Binding-site contacts:
Ligand atom C5 contacts residue MET224 of chain 12.A at 4.0 Å (hydrophobic).
Ligand atom C6B contacts residue TYR197 of chain 12.A at 3.5 Å (hydrophobic).
Ligand atom C5C contacts residue ILE104 of chain 12.A at 4.0 Å (hydrophobic).
Ligand atom O1 contacts residue TYR152 of chain 12.A at 4.0 Å.
Ligand atom C31 contacts residue PRO174 of chain 12.A at 3.4 Å (hydrophobic).
Ligand atom C3 contacts residue PHE186 of chain 12.A at 3.8 Å (hydrophobic).
Ligand atom C4 contacts residue PHE186 of chain 12.A at 3.5 Å (hydrophobic).
Ligand atom C5 contacts residue PHE186 of chain 12.A at 3.7 Å (hydrophobic).
Ligand atom C5B contacts residue TYR197 of chain 12.A at 3.7 Å (hydrophobic).
Ligand atom C4 contacts residue TYR152 of chain 12.A at 3.9 Å (hydrophobic).
Ligand atom C4A contacts residue ASN198 of chain 12.A at 4.0 Å.
Ligand atom C4C contacts residue VAL188 of chain 12.A at 3.9 Å (hydrophobic).
Ligand atom C3 contacts residue PRO174 of chain 12.A at 3.8 Å (hydrophobic).
Ligand atom C2C contacts residue VAL188 of chain 12.A at 3.4 Å (hydrophobic).
Ligand atom C4A contacts residue ASN219 of chain 12.A at 3.9 Å.
Ligand atom C4 contacts residue MET224 of chain 12.A at 4.0 Å (hydrophobic).
Ligand atom C3C contacts residue VAL188 of chain 12.A at 3.2 Å (hydrophobic).
Ligand atom O1B contacts residue MET221 of chain 12.A at 3.7 Å.
Ligand atom C6C contacts residue VAL191 of chain 12.A at 3.5 Å (hydrophobic).
Ligand atom C2B contacts residue MET221 of chain 12.A at 3.6 Å (hydrophobic).
Ligand atom C31 contacts residue VAL176 of chain 12.A at 3.3 Å (hydrophobic).
Ligand atom C31 contacts residue SER175 of chain 12.A at 3.6 Å.
Ligand atom C5C contacts residue TYR128 of chain 12.A at 3.6 Å (hydrophobic).
Ligand atom N2 contacts residue ALA24 of chain 12.C at 3.3 Å.
Ligand atom C1C contacts residue MET224 of chain 12.A at 3.4 Å (hydrophobic).
Ligand atom N3A contacts residue ASN219 of chain 12.A at 3.8 Å.
Ligand atom O1 contacts residue VAL188 of chain 12.A at 3.8 Å.
Ligand atom C2C contacts residue TYR152 of chain 12.A at 4.0 Å (hydrophobic).
Ligand atom C5 contacts residue TYR152 of chain 12.A at 3.8 Å (hydrophobic).
Ligand atom C1B contacts residue MET221 of chain 12.A at 3.7 Å (hydrophobic).
Ligand atom C4A contacts residue ILE215 of chain 12.A at 3.9 Å (hydrophobic).
Ligand atom O1 contacts residue ALA24 of chain 12.C at 3.6 Å.
Ligand atom N2 contacts residue PRO174 of chain 12.A at 3.9 Å.
Ligand atom CM2 contacts residue LEU116 of chain 12.A at 3.6 Å (hydrophobic).
Ligand atom C5A contacts residue CYS199 of chain 12.A at 3.9 Å (hydrophobic).
Ligand atom O1 contacts residue PHE186 of chain 12.A at 3.7 Å.
Ligand atom N2 contacts residue PHE186 of chain 12.A at 3.9 Å.
Ligand atom C7C contacts residue TYR128 of chain 12.A at 3.7 Å (hydrophobic).
Ligand atom C31 contacts residue ALA150 of chain 12.A at 3.8 Å (hydrophobic).
Ligand atom C5B contacts residue LEU106 of chain 12.A at 4.0 Å (hydrophobic).

Sequence of chain 12.C:
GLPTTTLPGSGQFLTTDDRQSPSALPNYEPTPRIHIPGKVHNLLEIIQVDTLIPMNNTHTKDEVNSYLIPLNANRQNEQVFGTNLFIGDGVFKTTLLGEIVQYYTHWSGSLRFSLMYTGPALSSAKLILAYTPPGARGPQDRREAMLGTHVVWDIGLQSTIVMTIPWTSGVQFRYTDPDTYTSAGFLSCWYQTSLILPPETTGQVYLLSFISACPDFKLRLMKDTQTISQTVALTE

Sequence of chain 12.A:
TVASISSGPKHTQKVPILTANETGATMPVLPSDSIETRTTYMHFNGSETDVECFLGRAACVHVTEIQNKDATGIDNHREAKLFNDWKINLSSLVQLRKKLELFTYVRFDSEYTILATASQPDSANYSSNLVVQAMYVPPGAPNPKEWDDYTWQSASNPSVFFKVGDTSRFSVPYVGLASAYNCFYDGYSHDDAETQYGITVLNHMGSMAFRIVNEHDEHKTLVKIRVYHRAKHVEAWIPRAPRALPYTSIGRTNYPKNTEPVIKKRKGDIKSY

The small molecule below binds the protein below.
Small molecule (SMILES): CC[C@H]1COC(c2ccc(OCCCCCCCc3cc(C)no3)cc2)=N1